Sequence of chain 1.A:
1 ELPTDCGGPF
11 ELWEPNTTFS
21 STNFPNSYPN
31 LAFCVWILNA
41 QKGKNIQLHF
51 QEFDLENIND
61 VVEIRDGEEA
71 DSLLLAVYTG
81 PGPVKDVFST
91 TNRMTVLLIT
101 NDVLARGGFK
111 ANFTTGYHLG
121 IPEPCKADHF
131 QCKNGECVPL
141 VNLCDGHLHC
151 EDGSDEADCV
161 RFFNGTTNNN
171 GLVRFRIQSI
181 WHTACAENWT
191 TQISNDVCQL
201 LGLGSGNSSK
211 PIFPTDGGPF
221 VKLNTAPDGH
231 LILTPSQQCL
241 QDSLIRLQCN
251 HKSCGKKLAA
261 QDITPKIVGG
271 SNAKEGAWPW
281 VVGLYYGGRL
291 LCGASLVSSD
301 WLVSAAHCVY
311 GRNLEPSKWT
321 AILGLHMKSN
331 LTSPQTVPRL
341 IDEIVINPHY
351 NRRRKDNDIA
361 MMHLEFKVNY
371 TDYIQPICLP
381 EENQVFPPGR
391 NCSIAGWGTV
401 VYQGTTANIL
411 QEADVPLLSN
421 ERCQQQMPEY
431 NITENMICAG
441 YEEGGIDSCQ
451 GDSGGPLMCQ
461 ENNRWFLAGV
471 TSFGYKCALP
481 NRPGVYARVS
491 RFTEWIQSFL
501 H

Binding-site contacts:
Ligand atom C4 contacts residue ASN188 of chain 1.A at 4.2 Å.
Ligand atom C5 contacts residue ASN188 of chain 1.A at 3.7 Å.
Ligand atom N2 contacts residue ASN224 of chain 1.A at 4.1 Å.
Ligand atom C8 contacts residue LYS222 of chain 1.A at 4.4 Å.
Ligand atom O5 contacts residue ASN188 of chain 1.A at 2.4 Å (h-bond).
Ligand atom C6 contacts residue ASN188 of chain 1.A at 4.5 Å.
Ligand atom O5 contacts residue GLU187 of chain 1.A at 4.2 Å.
Ligand atom O7 contacts residue ASN188 of chain 1.A at 3.7 Å.
Ligand atom C1 contacts residue GLU187 of chain 1.A at 4.3 Å.
Ligand atom C2 contacts residue ASN188 of chain 1.A at 2.5 Å.
Ligand atom C3 contacts residue ASN188 of chain 1.A at 3.8 Å.
Ligand atom C7 contacts residue ASN224 of chain 1.A at 4.3 Å.
Ligand atom O7 contacts residue LYS222 of chain 1.A at 3.7 Å.
Ligand atom C6 contacts residue GLU187 of chain 1.A at 4.0 Å.
Ligand atom C7 contacts residue ASN188 of chain 1.A at 3.5 Å.
Ligand atom N2 contacts residue ASN188 of chain 1.A at 2.9 Å (h-bond).
Ligand atom C1 contacts residue ASN188 of chain 1.A at 1.4 Å.
Ligand atom C7 contacts residue LYS222 of chain 1.A at 4.3 Å.
Ligand atom C8 contacts residue ASN224 of chain 1.A at 3.8 Å.
Ligand atom C5 contacts residue GLU187 of chain 1.A at 4.4 Å.

A protein and the small-molecule ligand that binds it are described below.
Small molecule (SMILES): CC(=O)N[C@@H]1[C@@H](O)[C@H](O)[C@@H](CO)O[C@H]1O